A protein and the small-molecule ligand that binds it are described below.
Small molecule (SMILES): CC(=O)N[C@@H]1[C@@H](O)[C@H](O)[C@@H](CO)O[C@H]1O

Binding-site contacts:
Ligand atom N2 contacts residue ASN101 of chain 1.E at 2.9 Å (h-bond).
Ligand atom C5 contacts residue ASN101 of chain 1.E at 3.7 Å.
Ligand atom C8 contacts residue ASN101 of chain 1.E at 4.0 Å.
Ligand atom C1 contacts residue ASN101 of chain 1.E at 1.4 Å.
Ligand atom C4 contacts residue ASN101 of chain 1.E at 4.3 Å.
Ligand atom C7 contacts residue ASN101 of chain 1.E at 3.6 Å.
Ligand atom O5 contacts residue ASN101 of chain 1.E at 2.4 Å (h-bond).
Ligand atom O7 contacts residue LYS97 of chain 1.E at 3.5 Å (salt-bridge).
Ligand atom C7 contacts residue LYS97 of chain 1.E at 4.4 Å.
Ligand atom O7 contacts residue ASN101 of chain 1.E at 4.5 Å.
Ligand atom C3 contacts residue ASN101 of chain 1.E at 3.8 Å.
Ligand atom C2 contacts residue ASN101 of chain 1.E at 2.5 Å.
Ligand atom C7 contacts residue GLU98 of chain 1.E at 4.4 Å.
Ligand atom O7 contacts residue GLU98 of chain 1.E at 4.1 Å.

Sequence of chain 1.E:
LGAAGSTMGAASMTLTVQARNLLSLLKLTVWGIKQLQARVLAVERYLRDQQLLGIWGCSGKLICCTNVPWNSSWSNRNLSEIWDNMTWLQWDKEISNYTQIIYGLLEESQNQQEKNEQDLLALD